Binding-site contacts:
Ligand atom O1A contacts residue GLU331 of chain 1.F at 3.6 Å.
Ligand atom O1G contacts residue MG1 of chain 1.V at 2.8 Å.
Ligand atom O1B contacts residue GLU331 of chain 1.F at 3.0 Å (salt-bridge).
Ligand atom O1B contacts residue MG1 of chain 1.V at 2.2 Å.
Ligand atom PG contacts residue ASN333 of chain 1.F at 3.7 Å.
Ligand atom O2' contacts residue THR241 of chain 1.F at 3.6 Å.
Ligand atom C6 contacts residue LEU186 of chain 1.F at 3.8 Å (hydrophobic).
Ligand atom C2 contacts residue LYS198 of chain 1.F at 3.5 Å.
Ligand atom O1G contacts residue ASN333 of chain 1.F at 3.0 Å (h-bond).
Ligand atom N6 contacts residue LEU186 of chain 1.F at 3.9 Å.
Ligand atom PG contacts residue GLU331 of chain 1.F at 3.4 Å.
Ligand atom N6 contacts residue GLN183 of chain 1.F at 3.1 Å (h-bond).
Ligand atom O3G contacts residue ARG222 of chain 1.F at 3.3 Å (salt-bridge).
Ligand atom O1B contacts residue LYS74 of chain 1.F at 3.2 Å (salt-bridge).
Ligand atom N6 contacts residue LYS184 of chain 1.F at 2.8 Å (salt-bridge).
Ligand atom N3 contacts residue LYS198 of chain 1.F at 3.0 Å (salt-bridge).
Ligand atom N7 contacts residue ILE148 of chain 1.F at 3.8 Å.
Ligand atom PG contacts residue ASP318 of chain 1.F at 3.6 Å.
Ligand atom N3 contacts residue TYR185 of chain 1.F at 3.4 Å.
Ligand atom O3G contacts residue ASP318 of chain 1.F at 2.9 Å (salt-bridge).
Ligand atom O2' contacts residue LYS198 of chain 1.F at 3.1 Å.
Ligand atom C2 contacts residue LEU186 of chain 1.F at 3.5 Å (hydrophobic).
Ligand atom N7 contacts residue GLN183 of chain 1.F at 3.5 Å (h-bond).
Ligand atom C3B contacts residue ASP318 of chain 1.F at 3.4 Å.
Ligand atom O3' contacts residue THR241 of chain 1.F at 3.3 Å (h-bond).
Ligand atom PB contacts residue GLU331 of chain 1.F at 3.7 Å.
Ligand atom C1' contacts residue HIS239 of chain 1.F at 3.9 Å.
Ligand atom C3B contacts residue GLU331 of chain 1.F at 3.2 Å.
Ligand atom C2 contacts residue TYR185 of chain 1.F at 3.4 Å (hydrophobic).
Ligand atom O3G contacts residue ARG202 of chain 1.F at 2.7 Å (salt-bridge).
Ligand atom O2A contacts residue LYS74 of chain 1.F at 3.2 Å.
Ligand atom N1 contacts residue TYR185 of chain 1.F at 3.6 Å.
Ligand atom O3' contacts residue ASP200 of chain 1.F at 3.7 Å.
Ligand atom O1A contacts residue ILE330 of chain 1.F at 3.4 Å.
Ligand atom O1G contacts residue GLU331 of chain 1.F at 2.7 Å (salt-bridge).
Ligand atom O3G contacts residue ASN333 of chain 1.F at 2.9 Å (h-bond).
Ligand atom PB contacts residue MG1 of chain 1.V at 3.5 Å.
Ligand atom C8 contacts residue ILE148 of chain 1.F at 3.8 Å (hydrophobic).
Ligand atom O2' contacts residue HIS239 of chain 1.F at 3.6 Å (h-bond).
Ligand atom N1 contacts residue LEU186 of chain 1.F at 3.0 Å (h-bond).

A small-molecule ligand and the protein it binds are described below.
Small molecule (SMILES): Nc1ncnc2c1ncn2[C@@H]1O[C@H](CO[P](=O)(O)O[P](=O)(O)CP(=O)(O)O)[C@@H](O)[C@H]1O

Sequence of chain 1.F:
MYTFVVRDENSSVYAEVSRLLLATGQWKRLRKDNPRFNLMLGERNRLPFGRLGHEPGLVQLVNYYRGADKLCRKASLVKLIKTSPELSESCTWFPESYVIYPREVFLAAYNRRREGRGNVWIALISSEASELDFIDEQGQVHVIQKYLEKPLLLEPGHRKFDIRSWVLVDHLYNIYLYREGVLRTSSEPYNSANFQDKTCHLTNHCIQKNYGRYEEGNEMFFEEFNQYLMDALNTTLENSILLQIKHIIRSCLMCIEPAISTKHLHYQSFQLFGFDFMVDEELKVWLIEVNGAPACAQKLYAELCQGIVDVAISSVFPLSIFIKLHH